Sequence of chain 1.C:
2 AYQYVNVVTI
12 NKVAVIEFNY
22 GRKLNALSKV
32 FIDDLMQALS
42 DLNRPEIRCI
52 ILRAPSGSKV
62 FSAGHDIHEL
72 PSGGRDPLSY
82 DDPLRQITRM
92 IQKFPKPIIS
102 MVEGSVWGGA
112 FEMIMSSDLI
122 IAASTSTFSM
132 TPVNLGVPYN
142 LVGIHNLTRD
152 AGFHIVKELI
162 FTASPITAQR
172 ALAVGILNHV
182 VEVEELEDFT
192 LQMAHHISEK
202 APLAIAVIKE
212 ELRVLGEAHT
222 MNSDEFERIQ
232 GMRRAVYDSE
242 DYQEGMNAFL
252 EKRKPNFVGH

A protein and the small-molecule ligand that binds it are described below.
Small molecule (SMILES): C[C@@H](C(=O)SCCNC(=O)CCNC(=O)[C@H](O)C(C)(C)COP(=O)(O)OP(=O)(O)OC[C@H]1O[C@@H](n2cnc3c(N)ncnc32)[C@H](O)[C@@H]1OP(=O)(O)O)S(=O)(=O)O

Binding-site contacts:
Ligand atom C2' contacts residue YXR1 of chain 1.M at 0.0 Å.
Ligand atom O7 contacts residue YXR1 of chain 1.M at 0.0 Å (h-bond).
Ligand atom O11 contacts residue YXR1 of chain 1.M at 0.0 Å (h-bond).
Ligand atom P1 contacts residue YXR1 of chain 1.M at 0.0 Å.
Ligand atom C8 contacts residue YXR1 of chain 1.M at 0.0 Å.
Ligand atom O2' contacts residue YXR1 of chain 1.M at 0.0 Å (h-bond).
Ligand atom C2 contacts residue YXR1 of chain 1.M at 0.0 Å.
Ligand atom CP8 contacts residue YXR1 of chain 1.M at 0.0 Å.
Ligand atom C1' contacts residue YXR1 of chain 1.M at 0.0 Å.
Ligand atom N9 contacts residue YXR1 of chain 1.M at 0.0 Å (h-bond).
Ligand atom O32 contacts residue YXR1 of chain 1.M at 0.0 Å (h-bond).
Ligand atom C5 contacts residue YXR1 of chain 1.M at 0.0 Å.
Ligand atom CP7 contacts residue YXR1 of chain 1.M at 0.0 Å.
Ligand atom P2 contacts residue YXR1 of chain 1.M at 0.0 Å.
Ligand atom O31 contacts residue YXR1 of chain 1.M at 0.0 Å (h-bond).
Ligand atom N6 contacts residue YXR1 of chain 1.M at 0.0 Å (h-bond).
Ligand atom O5' contacts residue YXR1 of chain 1.M at 0.0 Å (h-bond).
Ligand atom O6 contacts residue YXR1 of chain 1.M at 0.0 Å (h-bond).
Ligand atom C6 contacts residue YXR1 of chain 1.M at 0.0 Å.
Ligand atom O3' contacts residue YXR1 of chain 1.M at 0.0 Å (h-bond).
Ligand atom O4' contacts residue YXR1 of chain 1.M at 0.0 Å (h-bond).
Ligand atom N1 contacts residue YXR1 of chain 1.M at 0.0 Å (h-bond).
Ligand atom CP9 contacts residue YXR1 of chain 1.M at 0.0 Å.
Ligand atom C4' contacts residue YXR1 of chain 1.M at 0.0 Å.
Ligand atom OP3 contacts residue YXR1 of chain 1.M at 0.0 Å (h-bond).
Ligand atom C3' contacts residue YXR1 of chain 1.M at 0.0 Å.
Ligand atom CPB contacts residue YXR1 of chain 1.M at 0.0 Å.
Ligand atom C5' contacts residue YXR1 of chain 1.M at 0.0 Å.
Ligand atom CPA contacts residue YXR1 of chain 1.M at 0.0 Å.
Ligand atom OP2 contacts residue YXR1 of chain 1.M at 0.0 Å (h-bond).
Ligand atom O21 contacts residue YXR1 of chain 1.M at 0.0 Å (h-bond).
Ligand atom N7 contacts residue YXR1 of chain 1.M at 0.0 Å (h-bond).
Ligand atom NP2 contacts residue YXR1 of chain 1.M at 0.0 Å (h-bond).
Ligand atom O12 contacts residue YXR1 of chain 1.M at 0.0 Å (h-bond).
Ligand atom O22 contacts residue YXR1 of chain 1.M at 0.0 Å (h-bond).
Ligand atom N3 contacts residue YXR1 of chain 1.M at 0.0 Å (h-bond).
Ligand atom O33 contacts residue YXR1 of chain 1.M at 0.0 Å (h-bond).
Ligand atom CP6 contacts residue YXR1 of chain 1.M at 0.0 Å.
Ligand atom C4 contacts residue YXR1 of chain 1.M at 0.0 Å.
Ligand atom P3 contacts residue YXR1 of chain 1.M at 0.0 Å.